Sequence of chain 1.I:
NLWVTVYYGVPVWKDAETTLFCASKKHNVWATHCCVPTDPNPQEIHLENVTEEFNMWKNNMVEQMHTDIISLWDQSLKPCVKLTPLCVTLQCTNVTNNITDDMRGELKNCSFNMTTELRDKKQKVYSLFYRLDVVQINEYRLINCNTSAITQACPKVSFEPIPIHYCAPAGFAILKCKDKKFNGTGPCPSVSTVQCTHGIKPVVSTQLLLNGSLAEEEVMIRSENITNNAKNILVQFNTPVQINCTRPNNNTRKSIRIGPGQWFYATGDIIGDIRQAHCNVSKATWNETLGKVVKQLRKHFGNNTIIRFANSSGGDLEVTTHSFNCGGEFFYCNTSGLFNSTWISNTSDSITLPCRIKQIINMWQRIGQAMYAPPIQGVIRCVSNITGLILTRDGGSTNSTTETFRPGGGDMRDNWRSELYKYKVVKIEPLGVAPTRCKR

This small molecule binds to this protein.
Small molecule (SMILES): CC(=O)N[C@H]1[C@H](O[C@H]2[C@H](O)[C@@H](NC(C)=O)CO[C@@H]2CO)O[C@H](CO)[C@@H](O[C@@H]2O[C@H](CO)[C@@H](O)[C@H](O)[C@@H]2O)[C@@H]1O

Binding-site contacts:
Ligand atom C8 contacts residue ASP290 of chain 1.I at 3.5 Å.
Ligand atom O3 contacts residue TYR135 of chain 1.I at 4.5 Å.
Ligand atom C7 contacts residue ASP290 of chain 1.I at 3.7 Å.
Ligand atom C5 contacts residue TYR135 of chain 1.I at 4.0 Å (hydrophobic).
Ligand atom C5 contacts residue ASN118 of chain 1.I at 3.6 Å.
Ligand atom N2 contacts residue ASP290 of chain 1.I at 3.0 Å (salt-bridge).
Ligand atom C7 contacts residue VAL104 of chain 1.I at 4.4 Å (hydrophobic).
Ligand atom C8 contacts residue TYR135 of chain 1.I at 3.6 Å (hydrophobic).
Ligand atom O7 contacts residue ASN106 of chain 1.I at 4.5 Å.
Ligand atom C1 contacts residue LEU137 of chain 1.I at 4.3 Å (hydrophobic).
Ligand atom C8 contacts residue LEU137 of chain 1.I at 3.9 Å (hydrophobic).
Ligand atom C3 contacts residue ASP290 of chain 1.I at 3.8 Å.
Ligand atom C2 contacts residue ASN118 of chain 1.I at 2.5 Å.
Ligand atom O7 contacts residue ASN118 of chain 1.I at 3.3 Å (h-bond).
Ligand atom C3 contacts residue ASN118 of chain 1.I at 3.7 Å.
Ligand atom N2 contacts residue ASN118 of chain 1.I at 2.8 Å (h-bond).
Ligand atom C7 contacts residue ASN118 of chain 1.I at 3.2 Å.
Ligand atom C4 contacts residue ASN118 of chain 1.I at 4.2 Å.
Ligand atom O3 contacts residue ASP290 of chain 1.I at 3.0 Å (salt-bridge).
Ligand atom C1 contacts residue ASN118 of chain 1.I at 1.4 Å.
Ligand atom C4 contacts residue TYR135 of chain 1.I at 4.4 Å (hydrophobic).
Ligand atom O5 contacts residue ASN118 of chain 1.I at 2.4 Å (h-bond).
Ligand atom O4 contacts residue TYR135 of chain 1.I at 3.9 Å.
Ligand atom N2 contacts residue LEU137 of chain 1.I at 4.0 Å.
Ligand atom C7 contacts residue TYR135 of chain 1.I at 3.6 Å (hydrophobic).
Ligand atom C8 contacts residue ASN106 of chain 1.I at 4.0 Å.
Ligand atom O7 contacts residue VAL104 of chain 1.I at 4.3 Å.
Ligand atom O5 contacts residue TYR135 of chain 1.I at 4.3 Å.
Ligand atom C2 contacts residue ASP290 of chain 1.I at 3.9 Å.
Ligand atom C8 contacts residue VAL104 of chain 1.I at 3.7 Å (hydrophobic).
Ligand atom C7 contacts residue LEU137 of chain 1.I at 4.2 Å (hydrophobic).
Ligand atom C3 contacts residue TYR135 of chain 1.I at 4.0 Å (hydrophobic).
Ligand atom O7 contacts residue TYR135 of chain 1.I at 3.4 Å.
Ligand atom C1 contacts residue TYR135 of chain 1.I at 4.0 Å (hydrophobic).
Ligand atom C8 contacts residue ASN118 of chain 1.I at 4.3 Å.